The small molecule below binds the protein below.
Small molecule (SMILES): CC(=O)N[C@@H]1[C@@H](O)[C@H](O)[C@@H](CO)O[C@H]1O

Sequence of chain 1.E:
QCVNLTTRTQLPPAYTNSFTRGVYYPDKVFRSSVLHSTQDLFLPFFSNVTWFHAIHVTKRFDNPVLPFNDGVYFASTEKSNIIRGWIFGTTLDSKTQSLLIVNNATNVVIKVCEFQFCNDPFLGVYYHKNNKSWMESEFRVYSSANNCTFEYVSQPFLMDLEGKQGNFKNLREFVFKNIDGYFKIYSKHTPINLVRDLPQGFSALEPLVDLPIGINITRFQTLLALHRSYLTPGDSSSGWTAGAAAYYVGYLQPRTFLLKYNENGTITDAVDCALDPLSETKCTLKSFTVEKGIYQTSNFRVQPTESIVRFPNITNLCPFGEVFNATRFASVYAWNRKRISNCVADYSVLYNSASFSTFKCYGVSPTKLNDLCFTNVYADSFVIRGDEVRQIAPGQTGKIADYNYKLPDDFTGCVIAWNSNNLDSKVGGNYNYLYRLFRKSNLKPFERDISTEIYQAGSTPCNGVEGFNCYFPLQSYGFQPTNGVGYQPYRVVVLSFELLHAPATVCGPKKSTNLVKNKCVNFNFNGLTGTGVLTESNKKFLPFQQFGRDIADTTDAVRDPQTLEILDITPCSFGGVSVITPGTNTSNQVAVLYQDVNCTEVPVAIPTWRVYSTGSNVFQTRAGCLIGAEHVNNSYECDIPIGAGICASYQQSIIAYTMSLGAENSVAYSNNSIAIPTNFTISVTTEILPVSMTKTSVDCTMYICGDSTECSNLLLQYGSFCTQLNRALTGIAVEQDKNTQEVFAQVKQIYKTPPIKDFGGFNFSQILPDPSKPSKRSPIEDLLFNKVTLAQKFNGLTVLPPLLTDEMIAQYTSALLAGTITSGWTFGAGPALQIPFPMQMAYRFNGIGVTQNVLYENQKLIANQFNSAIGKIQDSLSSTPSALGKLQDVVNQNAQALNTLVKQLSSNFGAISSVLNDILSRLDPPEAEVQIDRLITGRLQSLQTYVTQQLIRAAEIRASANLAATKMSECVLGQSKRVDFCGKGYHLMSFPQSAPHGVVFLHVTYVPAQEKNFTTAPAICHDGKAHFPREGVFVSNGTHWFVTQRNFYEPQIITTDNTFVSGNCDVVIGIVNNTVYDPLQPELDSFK

Sequence of chain 1.D:
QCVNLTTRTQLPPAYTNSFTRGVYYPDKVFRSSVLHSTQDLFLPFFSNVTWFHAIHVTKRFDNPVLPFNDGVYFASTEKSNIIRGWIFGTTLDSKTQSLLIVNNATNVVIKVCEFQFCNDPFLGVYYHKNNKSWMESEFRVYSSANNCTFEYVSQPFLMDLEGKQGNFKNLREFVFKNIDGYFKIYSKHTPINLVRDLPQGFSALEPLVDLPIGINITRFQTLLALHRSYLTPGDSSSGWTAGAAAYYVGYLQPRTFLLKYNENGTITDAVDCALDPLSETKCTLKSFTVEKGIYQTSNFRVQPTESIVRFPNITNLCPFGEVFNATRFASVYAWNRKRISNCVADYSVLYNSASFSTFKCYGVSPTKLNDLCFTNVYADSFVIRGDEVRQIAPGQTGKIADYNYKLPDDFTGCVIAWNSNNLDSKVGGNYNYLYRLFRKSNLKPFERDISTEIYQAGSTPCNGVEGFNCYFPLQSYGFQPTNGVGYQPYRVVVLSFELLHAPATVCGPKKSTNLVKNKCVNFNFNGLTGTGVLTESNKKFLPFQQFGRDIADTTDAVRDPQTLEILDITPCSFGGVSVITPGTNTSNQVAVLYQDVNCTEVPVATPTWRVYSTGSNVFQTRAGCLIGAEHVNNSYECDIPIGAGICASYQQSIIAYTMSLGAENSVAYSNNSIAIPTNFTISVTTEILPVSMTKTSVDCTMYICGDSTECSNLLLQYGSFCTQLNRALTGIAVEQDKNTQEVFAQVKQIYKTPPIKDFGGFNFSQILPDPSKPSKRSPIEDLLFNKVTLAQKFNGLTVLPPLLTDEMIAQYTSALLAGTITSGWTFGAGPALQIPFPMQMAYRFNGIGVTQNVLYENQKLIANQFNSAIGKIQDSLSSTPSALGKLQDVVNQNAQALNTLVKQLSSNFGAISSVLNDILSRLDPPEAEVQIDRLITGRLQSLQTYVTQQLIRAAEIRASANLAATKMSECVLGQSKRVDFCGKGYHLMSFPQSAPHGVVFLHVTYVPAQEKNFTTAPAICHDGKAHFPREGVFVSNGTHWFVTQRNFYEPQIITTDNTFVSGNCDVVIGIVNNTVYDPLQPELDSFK

Binding-site contacts:
Ligand atom N2 contacts residue ASN696 of chain 1.D at 2.9 Å (h-bond).
Ligand atom C4 contacts residue ASN696 of chain 1.D at 4.2 Å.
Ligand atom C1 contacts residue ASN696 of chain 1.D at 1.4 Å.
Ligand atom C1 contacts residue ASP783 of chain 1.E at 4.4 Å.
Ligand atom C3 contacts residue ASN696 of chain 1.D at 3.8 Å.
Ligand atom C8 contacts residue ASN696 of chain 1.D at 4.5 Å.
Ligand atom C2 contacts residue ASN696 of chain 1.D at 2.4 Å.
Ligand atom C8 contacts residue GLY1118 of chain 1.D at 4.1 Å.
Ligand atom O5 contacts residue ASN696 of chain 1.D at 2.4 Å (h-bond).
Ligand atom O7 contacts residue ILE1117 of chain 1.D at 4.5 Å.
Ligand atom O7 contacts residue ASN696 of chain 1.D at 3.8 Å.
Ligand atom O5 contacts residue ASP783 of chain 1.E at 3.9 Å.
Ligand atom C5 contacts residue ASN696 of chain 1.D at 3.7 Å.
Ligand atom C7 contacts residue ASN696 of chain 1.D at 3.5 Å.